Binding-site contacts:
Ligand atom C3 contacts residue ASN276 of chain 1.C at 3.8 Å.
Ligand atom O7 contacts residue ASN276 of chain 1.C at 2.9 Å (h-bond).
Ligand atom C1 contacts residue ASN276 of chain 1.C at 1.4 Å.
Ligand atom C5 contacts residue ASN276 of chain 1.C at 3.7 Å.
Ligand atom O5 contacts residue ALA279 of chain 1.C at 3.9 Å.
Ligand atom C6 contacts residue VAL334 of chain 1.C at 3.8 Å (hydrophobic).
Ligand atom C1 contacts residue ALA279 of chain 1.C at 4.0 Å (hydrophobic).
Ligand atom N2 contacts residue ASN276 of chain 1.C at 3.0 Å (h-bond).
Ligand atom O5 contacts residue ASN276 of chain 1.C at 2.4 Å (h-bond).
Ligand atom C5 contacts residue ALA279 of chain 1.C at 4.3 Å (hydrophobic).
Ligand atom C7 contacts residue ASN276 of chain 1.C at 3.2 Å.
Ligand atom O6 contacts residue VAL334 of chain 1.C at 4.4 Å.
Ligand atom O7 contacts residue SER278 of chain 1.C at 4.0 Å.
Ligand atom C4 contacts residue ASN276 of chain 1.C at 4.2 Å.
Ligand atom C8 contacts residue ASN276 of chain 1.C at 4.5 Å.
Ligand atom O5 contacts residue ASN273 of chain 1.C at 4.5 Å.
Ligand atom C2 contacts residue ASN276 of chain 1.C at 2.5 Å.

The protein below binds the small molecule below.
Small molecule (SMILES): CC(=O)N[C@@H]1[C@@H](O)[C@H](O)[C@@H](CO)O[C@H]1O

Sequence of chain 1.C:
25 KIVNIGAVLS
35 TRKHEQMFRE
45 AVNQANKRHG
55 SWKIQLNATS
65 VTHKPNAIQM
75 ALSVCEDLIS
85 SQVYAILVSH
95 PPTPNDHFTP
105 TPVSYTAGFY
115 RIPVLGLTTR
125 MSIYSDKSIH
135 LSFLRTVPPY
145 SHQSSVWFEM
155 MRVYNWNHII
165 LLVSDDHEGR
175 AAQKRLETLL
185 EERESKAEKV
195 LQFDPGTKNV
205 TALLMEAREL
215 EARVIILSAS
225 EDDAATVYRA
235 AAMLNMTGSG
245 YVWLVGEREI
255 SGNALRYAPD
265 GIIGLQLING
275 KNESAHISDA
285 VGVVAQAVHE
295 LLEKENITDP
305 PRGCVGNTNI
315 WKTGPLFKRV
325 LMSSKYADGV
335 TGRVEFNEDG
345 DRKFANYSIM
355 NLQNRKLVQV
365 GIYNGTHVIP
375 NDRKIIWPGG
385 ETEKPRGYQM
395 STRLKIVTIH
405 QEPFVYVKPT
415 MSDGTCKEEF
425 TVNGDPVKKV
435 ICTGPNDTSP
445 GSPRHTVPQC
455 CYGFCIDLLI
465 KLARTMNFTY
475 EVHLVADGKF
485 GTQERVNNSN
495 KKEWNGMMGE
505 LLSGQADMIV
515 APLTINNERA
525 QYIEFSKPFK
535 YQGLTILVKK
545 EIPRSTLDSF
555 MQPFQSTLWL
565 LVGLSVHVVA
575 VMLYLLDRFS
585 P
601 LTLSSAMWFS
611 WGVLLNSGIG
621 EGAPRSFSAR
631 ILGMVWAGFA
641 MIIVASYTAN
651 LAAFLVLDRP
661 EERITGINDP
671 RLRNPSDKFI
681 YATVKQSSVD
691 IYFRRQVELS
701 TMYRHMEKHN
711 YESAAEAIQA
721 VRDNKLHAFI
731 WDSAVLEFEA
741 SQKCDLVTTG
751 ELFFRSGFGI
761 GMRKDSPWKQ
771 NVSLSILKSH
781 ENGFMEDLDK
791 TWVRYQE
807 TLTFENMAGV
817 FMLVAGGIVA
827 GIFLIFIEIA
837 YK